Sequence of chain 1.E:
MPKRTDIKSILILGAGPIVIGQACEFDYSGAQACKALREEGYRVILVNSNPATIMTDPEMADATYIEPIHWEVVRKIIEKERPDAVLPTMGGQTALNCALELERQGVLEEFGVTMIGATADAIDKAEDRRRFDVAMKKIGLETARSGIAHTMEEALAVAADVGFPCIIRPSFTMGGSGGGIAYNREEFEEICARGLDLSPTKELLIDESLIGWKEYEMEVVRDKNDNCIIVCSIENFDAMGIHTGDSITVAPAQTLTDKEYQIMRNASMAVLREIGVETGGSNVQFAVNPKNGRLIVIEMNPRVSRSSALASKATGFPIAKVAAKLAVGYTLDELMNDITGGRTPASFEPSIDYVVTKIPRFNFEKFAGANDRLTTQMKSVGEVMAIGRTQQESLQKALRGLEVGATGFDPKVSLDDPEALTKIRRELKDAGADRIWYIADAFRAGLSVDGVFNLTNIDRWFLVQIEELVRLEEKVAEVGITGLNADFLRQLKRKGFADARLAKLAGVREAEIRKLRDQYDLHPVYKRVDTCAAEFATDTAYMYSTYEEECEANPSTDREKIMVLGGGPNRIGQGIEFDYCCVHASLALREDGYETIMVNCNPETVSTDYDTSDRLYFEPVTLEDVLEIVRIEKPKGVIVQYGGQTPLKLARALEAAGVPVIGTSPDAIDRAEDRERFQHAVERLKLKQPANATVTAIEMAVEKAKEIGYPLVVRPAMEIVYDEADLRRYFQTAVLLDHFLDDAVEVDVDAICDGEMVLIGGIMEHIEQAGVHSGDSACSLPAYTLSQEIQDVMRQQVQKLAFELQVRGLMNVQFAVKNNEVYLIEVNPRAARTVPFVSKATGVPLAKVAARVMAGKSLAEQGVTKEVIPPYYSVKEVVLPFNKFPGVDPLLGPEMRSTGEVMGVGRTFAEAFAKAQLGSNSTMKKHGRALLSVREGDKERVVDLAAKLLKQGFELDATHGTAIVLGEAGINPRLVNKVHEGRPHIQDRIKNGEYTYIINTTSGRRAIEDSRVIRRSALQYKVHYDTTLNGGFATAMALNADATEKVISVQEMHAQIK

Binding-site contacts:
Ligand atom CD contacts residue LEU907 of chain 1.E at 3.6 Å (hydrophobic).
Ligand atom CA contacts residue ASP1041 of chain 1.E at 4.4 Å.
Ligand atom CG contacts residue LEU907 of chain 1.E at 4.4 Å (hydrophobic).
Ligand atom CD contacts residue ASP791 of chain 1.E at 3.3 Å.
Ligand atom NE contacts residue LEU907 of chain 1.E at 4.4 Å.
Ligand atom CD contacts residue LEU895 of chain 1.E at 3.9 Å (hydrophobic).
Ligand atom O contacts residue LEU907 of chain 1.E at 4.1 Å.
Ligand atom O contacts residue THR1042 of chain 1.E at 2.8 Å (h-bond).
Ligand atom CD contacts residue VAL893 of chain 1.E at 4.0 Å (hydrophobic).
Ligand atom OXT contacts residue LEU907 of chain 1.E at 3.6 Å.
Ligand atom NE contacts residue SER792 of chain 1.E at 4.2 Å.
Ligand atom CB contacts residue LEU907 of chain 1.E at 4.3 Å (hydrophobic).
Ligand atom N contacts residue HIS1039 of chain 1.E at 4.1 Å.
Ligand atom CG contacts residue LEU895 of chain 1.E at 3.8 Å (hydrophobic).
Ligand atom CD contacts residue GLU892 of chain 1.E at 3.6 Å.
Ligand atom C contacts residue TYR1040 of chain 1.E at 3.7 Å (hydrophobic).
Ligand atom C contacts residue THR1042 of chain 1.E at 3.5 Å.
Ligand atom C contacts residue ASP1041 of chain 1.E at 3.9 Å.
Ligand atom O contacts residue TYR1040 of chain 1.E at 4.0 Å.
Ligand atom CB contacts residue GLU783 of chain 1.E at 3.9 Å.
Ligand atom NE contacts residue GLU783 of chain 1.E at 2.6 Å (salt-bridge).
Ligand atom NE contacts residue VAL893 of chain 1.E at 4.2 Å.
Ligand atom CA contacts residue TYR1040 of chain 1.E at 3.7 Å (hydrophobic).
Ligand atom CD contacts residue GLU783 of chain 1.E at 3.5 Å.
Ligand atom N contacts residue TYR1040 of chain 1.E at 2.6 Å (h-bond).
Ligand atom OXT contacts residue TYR1040 of chain 1.E at 4.2 Å.
Ligand atom NE contacts residue ALA793 of chain 1.E at 3.9 Å.
Ligand atom NE contacts residue ASP791 of chain 1.E at 3.0 Å (salt-bridge).
Ligand atom OXT contacts residue THR1042 of chain 1.E at 2.9 Å (h-bond).
Ligand atom N contacts residue ASP1041 of chain 1.E at 3.4 Å (salt-bridge).
Ligand atom CG contacts residue GLU783 of chain 1.E at 4.3 Å.
Ligand atom CG contacts residue GLU892 of chain 1.E at 3.9 Å.
Ligand atom O contacts residue THR1043 of chain 1.E at 4.2 Å.
Ligand atom NE contacts residue GLU892 of chain 1.E at 2.8 Å (salt-bridge).
Ligand atom C contacts residue LEU907 of chain 1.E at 4.0 Å (hydrophobic).
Ligand atom O contacts residue ASP1041 of chain 1.E at 3.3 Å.

This protein binds this small molecule.
Small molecule (SMILES): NCCC[C@H](N)C(=O)O